The protein below binds the small molecule below.
Small molecule (SMILES): CC(C)C[C@H](NC(=O)[C@H](CCc1ccccc1)NC(=O)CN1CCOCC1)C(=O)N[C@@H](Cc1ccccc1)C(=O)N[C@@H](CC(C)C)[C@@H](O)[C@H](C)CO

Sequence of chain 1.H:
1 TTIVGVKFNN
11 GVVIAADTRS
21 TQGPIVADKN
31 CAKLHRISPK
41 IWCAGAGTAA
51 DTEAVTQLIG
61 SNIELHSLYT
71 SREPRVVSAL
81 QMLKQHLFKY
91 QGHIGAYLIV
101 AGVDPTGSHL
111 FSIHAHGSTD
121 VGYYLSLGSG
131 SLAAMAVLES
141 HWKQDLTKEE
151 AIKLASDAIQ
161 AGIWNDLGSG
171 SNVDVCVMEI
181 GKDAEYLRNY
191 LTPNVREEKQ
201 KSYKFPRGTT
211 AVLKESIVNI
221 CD

Sequence of chain 1.I:
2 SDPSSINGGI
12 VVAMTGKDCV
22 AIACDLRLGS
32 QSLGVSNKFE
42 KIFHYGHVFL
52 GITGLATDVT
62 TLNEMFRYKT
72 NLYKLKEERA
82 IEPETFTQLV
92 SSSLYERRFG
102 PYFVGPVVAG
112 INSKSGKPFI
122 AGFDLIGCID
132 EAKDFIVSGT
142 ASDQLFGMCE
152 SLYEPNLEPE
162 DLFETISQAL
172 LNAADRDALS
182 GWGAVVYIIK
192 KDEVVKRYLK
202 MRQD

Binding-site contacts:
Ligand atom C44 contacts residue THR1 of chain 1.H at 3.6 Å.
Ligand atom C15 contacts residue THR48 of chain 1.H at 3.6 Å.
Ligand atom C26 contacts residue CYS129 of chain 1.I at 3.6 Å (hydrophobic).
Ligand atom O48 contacts residue ALA46 of chain 1.H at 3.8 Å.
Ligand atom C58 contacts residue LYS33 of chain 1.H at 3.7 Å.
Ligand atom C51 contacts residue THR1 of chain 1.H at 1.5 Å.
Ligand atom C58 contacts residue ARG19 of chain 1.H at 3.4 Å.
Ligand atom C45 contacts residue ALA49 of chain 1.H at 3.7 Å (hydrophobic).
Ligand atom O29 contacts residue ALA49 of chain 1.H at 3.1 Å (h-bond).
Ligand atom N41 contacts residue GLY47 of chain 1.H at 3.0 Å (h-bond).
Ligand atom C13 contacts residue LEU126 of chain 1.I at 3.8 Å (hydrophobic).
Ligand atom C59 contacts residue THR1 of chain 1.H at 2.5 Å.
Ligand atom C23 contacts residue THR21 of chain 1.H at 3.5 Å.
Ligand atom C58 contacts residue GLY168 of chain 1.H at 3.0 Å.
Ligand atom O60 contacts residue THR1 of chain 1.H at 3.3 Å (h-bond).
Ligand atom C58 contacts residue THR1 of chain 1.H at 2.5 Å.
Ligand atom C28 contacts residue THR21 of chain 1.H at 3.8 Å.
Ligand atom N22 contacts residue ASP125 of chain 1.I at 3.4 Å (salt-bridge).
Ligand atom C31 contacts residue GLY47 of chain 1.H at 3.4 Å.
Ligand atom C27 contacts residue SER20 of chain 1.H at 3.8 Å.
Ligand atom C47 contacts residue THR1 of chain 1.H at 1.4 Å.
Ligand atom C37 contacts residue THR48 of chain 1.H at 3.7 Å.
Ligand atom C43 contacts residue GLY47 of chain 1.H at 3.4 Å.
Ligand atom C43 contacts residue THR1 of chain 1.H at 2.7 Å.
Ligand atom O9 contacts residue ASP125 of chain 1.I at 3.6 Å.
Ligand atom C46 contacts residue SER20 of chain 1.H at 3.5 Å.
Ligand atom O21 contacts residue GLN22 of chain 1.H at 3.7 Å.
Ligand atom C46 contacts residue ALA49 of chain 1.H at 3.8 Å (hydrophobic).
Ligand atom O40 contacts residue THR21 of chain 1.H at 3.2 Å (h-bond).
Ligand atom C39 contacts residue GLY47 of chain 1.H at 3.6 Å.
Ligand atom C26 contacts residue ASP125 of chain 1.I at 3.4 Å.
Ligand atom C38 contacts residue GLY47 of chain 1.H at 3.7 Å.
Ligand atom C45 contacts residue THR52 of chain 1.H at 3.8 Å.
Ligand atom O40 contacts residue SER20 of chain 1.H at 3.5 Å (h-bond).
Ligand atom O48 contacts residue THR1 of chain 1.H at 2.3 Å (h-bond).
Ligand atom N41 contacts residue THR1 of chain 1.H at 3.7 Å.
Ligand atom C27 contacts residue ALA27 of chain 1.H at 3.4 Å (hydrophobic).
Ligand atom C42 contacts residue THR1 of chain 1.H at 2.4 Å.
Ligand atom O48 contacts residue GLY47 of chain 1.H at 3.1 Å (h-bond).
Ligand atom N30 contacts residue THR21 of chain 1.H at 3.1 Å (h-bond).